Sequence of chain 1.A:
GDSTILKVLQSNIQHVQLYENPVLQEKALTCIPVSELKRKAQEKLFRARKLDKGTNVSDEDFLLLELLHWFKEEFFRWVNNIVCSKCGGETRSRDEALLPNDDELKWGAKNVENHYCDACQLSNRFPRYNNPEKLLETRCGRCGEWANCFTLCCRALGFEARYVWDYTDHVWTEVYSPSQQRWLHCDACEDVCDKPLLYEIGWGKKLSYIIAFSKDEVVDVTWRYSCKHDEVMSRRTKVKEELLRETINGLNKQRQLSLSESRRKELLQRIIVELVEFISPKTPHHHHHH

Binding-site contacts:
Ligand atom O contacts residue TRP78 of chain 1.A at 3.5 Å.
Ligand atom CA contacts residue ASP169 of chain 1.A at 3.7 Å.
Ligand atom OD1 contacts residue ARG128 of chain 1.A at 2.4 Å (salt-bridge).
Ligand atom OD2 contacts residue ARG128 of chain 1.A at 3.4 Å (salt-bridge).
Ligand atom O contacts residue HIS291 of chain 2.A at 3.0 Å (h-bond).
Ligand atom N contacts residue CYS143 of chain 1.A at 3.6 Å.
Ligand atom C1 contacts residue ASN111 of chain 1.A at 3.4 Å.
Ligand atom O2 contacts residue ASN111 of chain 1.A at 3.4 Å (h-bond).
Ligand atom CA contacts residue CYS143 of chain 1.A at 3.8 Å (hydrophobic).
Ligand atom OD2 contacts residue ASP169 of chain 1.A at 3.7 Å.
Ligand atom C3 contacts residue ASN111 of chain 1.A at 3.6 Å.
Ligand atom C contacts residue GLY144 of chain 1.A at 3.8 Å.
Ligand atom O contacts residue ARG128 of chain 1.A at 3.0 Å (salt-bridge).
Ligand atom CG2 contacts residue ARG128 of chain 1.A at 3.3 Å.
Ligand atom C contacts residue ARG128 of chain 1.A at 3.8 Å.
Ligand atom C contacts residue HIS291 of chain 2.A at 3.6 Å.
Ligand atom CG contacts residue ARG128 of chain 1.A at 3.1 Å.
Ligand atom C4 contacts residue ASN111 of chain 1.A at 3.8 Å.
Ligand atom O1 contacts residue ASN111 of chain 1.A at 2.9 Å (h-bond).
Ligand atom C contacts residue CYS143 of chain 1.A at 3.7 Å (hydrophobic).
Ligand atom CA contacts residue ASP169 of chain 1.A at 3.2 Å.
Ligand atom CB contacts residue CYS143 of chain 1.A at 3.8 Å (hydrophobic).
Ligand atom N contacts residue ASP169 of chain 1.A at 3.1 Å (salt-bridge).
Ligand atom O contacts residue CYS143 of chain 1.A at 3.5 Å (h-bond).
Ligand atom CB contacts residue VAL171 of chain 1.A at 3.7 Å (hydrophobic).
Ligand atom C1 contacts residue HIS170 of chain 1.A at 3.5 Å.
Ligand atom C contacts residue ARG128 of chain 1.A at 3.9 Å.
Ligand atom C1 contacts residue ASP169 of chain 1.A at 3.7 Å.
Ligand atom CB contacts residue ASP169 of chain 1.A at 3.8 Å.
Ligand atom C1 contacts residue HIS291 of chain 2.A at 3.8 Å.
Ligand atom CB contacts residue ASP169 of chain 1.A at 3.1 Å.
Ligand atom O contacts residue ARG128 of chain 1.A at 3.5 Å (salt-bridge).
Ligand atom CG1 contacts residue GLY144 of chain 1.A at 3.6 Å.
Ligand atom O contacts residue GLY144 of chain 1.A at 3.1 Å (h-bond).
Ligand atom C1 contacts residue CYS143 of chain 1.A at 1.5 Å (hydrophobic).
Ligand atom C contacts residue CYS143 of chain 1.A at 2.9 Å (hydrophobic).
Ligand atom O contacts residue ARG142 of chain 1.A at 3.8 Å.
Ligand atom OD1 contacts residue ARG142 of chain 1.A at 2.7 Å (salt-bridge).
Ligand atom CG2 contacts residue ASN130 of chain 1.A at 3.3 Å.
Ligand atom CG contacts residue ARG142 of chain 1.A at 3.7 Å.

Sequence of chain 2.A:
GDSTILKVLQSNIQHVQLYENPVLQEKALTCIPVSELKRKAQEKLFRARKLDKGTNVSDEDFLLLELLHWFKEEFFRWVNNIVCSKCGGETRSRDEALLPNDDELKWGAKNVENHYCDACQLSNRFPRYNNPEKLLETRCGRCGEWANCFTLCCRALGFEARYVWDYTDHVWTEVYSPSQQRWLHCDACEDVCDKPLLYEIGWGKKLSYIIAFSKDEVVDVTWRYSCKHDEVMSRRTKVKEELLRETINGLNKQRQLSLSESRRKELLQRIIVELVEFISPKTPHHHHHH

This protein binds this small molecule.
Small molecule (SMILES): CC(=O)[C@H](CC(=O)O)NC(=O)[C@H](C)NC(=O)[C@@H](NC(=O)OCc1ccccc1)C(C)C